Sequence of chain 11.E:
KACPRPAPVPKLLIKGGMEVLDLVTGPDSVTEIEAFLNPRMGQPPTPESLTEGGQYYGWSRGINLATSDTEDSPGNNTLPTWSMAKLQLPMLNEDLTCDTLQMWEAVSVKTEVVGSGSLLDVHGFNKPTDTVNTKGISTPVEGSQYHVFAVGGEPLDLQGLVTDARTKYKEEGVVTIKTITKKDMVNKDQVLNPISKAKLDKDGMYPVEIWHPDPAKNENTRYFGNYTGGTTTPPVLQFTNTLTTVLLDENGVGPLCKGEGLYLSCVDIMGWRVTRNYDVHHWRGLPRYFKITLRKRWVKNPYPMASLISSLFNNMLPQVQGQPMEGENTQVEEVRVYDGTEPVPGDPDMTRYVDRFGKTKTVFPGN

Sequence of chain 11.A:
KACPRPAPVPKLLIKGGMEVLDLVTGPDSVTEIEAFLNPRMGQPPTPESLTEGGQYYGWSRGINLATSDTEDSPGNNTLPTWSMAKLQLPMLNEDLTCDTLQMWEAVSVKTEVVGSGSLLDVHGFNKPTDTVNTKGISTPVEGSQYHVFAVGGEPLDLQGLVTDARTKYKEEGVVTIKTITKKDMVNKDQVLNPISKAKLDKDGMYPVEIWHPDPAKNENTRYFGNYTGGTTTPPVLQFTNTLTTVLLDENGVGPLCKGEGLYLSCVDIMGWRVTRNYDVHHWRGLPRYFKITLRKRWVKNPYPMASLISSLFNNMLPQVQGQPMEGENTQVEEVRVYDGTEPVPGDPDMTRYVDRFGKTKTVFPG

Binding-site contacts:
Ligand atom C3 contacts residue VAL296 of chain 11.E at 3.5 Å (hydrophobic).
Ligand atom C1 contacts residue ARG77 of chain 11.E at 3.4 Å.
Ligand atom C6 contacts residue ASN93 of chain 11.E at 3.5 Å.
Ligand atom O4 contacts residue TYR72 of chain 11.E at 3.9 Å.
Ligand atom O4 contacts residue ILE79 of chain 11.E at 3.4 Å (h-bond).
Ligand atom C5 contacts residue ASN93 of chain 11.E at 4.3 Å.
Ligand atom N5 contacts residue TYR72 of chain 11.E at 3.2 Å (h-bond).
Ligand atom O1A contacts residue ARG77 of chain 11.E at 3.1 Å (salt-bridge).
Ligand atom O4 contacts residue HIS298 of chain 11.E at 3.1 Å (h-bond).
Ligand atom O10 contacts residue THR291 of chain 11.E at 4.0 Å.
Ligand atom C11 contacts residue ASP85 of chain 11.A at 3.8 Å.
Ligand atom O3 contacts residue GLY78 of chain 11.E at 3.6 Å.
Ligand atom C1 contacts residue TYR72 of chain 11.E at 3.7 Å (hydrophobic).
Ligand atom C3 contacts residue HIS298 of chain 11.E at 3.6 Å.
Ligand atom C4 contacts residue TYR72 of chain 11.E at 3.2 Å (hydrophobic).
Ligand atom O6 contacts residue GLY78 of chain 11.E at 3.8 Å.
Ligand atom O4 contacts residue GLY78 of chain 11.E at 3.1 Å.
Ligand atom C10 contacts residue TYR72 of chain 11.E at 4.2 Å (hydrophobic).
Ligand atom O3 contacts residue VAL296 of chain 11.E at 4.2 Å.
Ligand atom O8 contacts residue TYR72 of chain 11.E at 3.2 Å (h-bond).
Ligand atom C5 contacts residue TYR72 of chain 11.E at 3.5 Å (hydrophobic).
Ligand atom O1B contacts residue TYR72 of chain 11.E at 3.7 Å.
Ligand atom C3 contacts residue GLY78 of chain 11.E at 4.2 Å.
Ligand atom C7 contacts residue TYR72 of chain 11.E at 4.2 Å (hydrophobic).
Ligand atom O1B contacts residue ARG77 of chain 11.E at 2.8 Å (salt-bridge).
Ligand atom C4 contacts residue GLY78 of chain 11.E at 3.4 Å.
Ligand atom C2 contacts residue GLY78 of chain 11.E at 4.2 Å.
Ligand atom O4 contacts residue VAL296 of chain 11.E at 4.2 Å.
Ligand atom O1A contacts residue TYR72 of chain 11.E at 3.4 Å.
Ligand atom C8 contacts residue TYR72 of chain 11.E at 4.2 Å (hydrophobic).
Ligand atom O6 contacts residue THR94 of chain 11.E at 3.7 Å.
Ligand atom O6 contacts residue ASN93 of chain 11.E at 2.8 Å (h-bond).
Ligand atom O4 contacts residue THR291 of chain 11.E at 3.4 Å.
Ligand atom O10 contacts residue ASN293 of chain 11.E at 3.8 Å.
Ligand atom C4 contacts residue ARG77 of chain 11.E at 4.2 Å.
Ligand atom C3 contacts residue GLY78 of chain 11.E at 4.1 Å.
Ligand atom O6 contacts residue ARG77 of chain 11.E at 4.0 Å.
Ligand atom C4 contacts residue HIS298 of chain 11.E at 3.7 Å.
Ligand atom C6 contacts residue TYR72 of chain 11.E at 3.5 Å (hydrophobic).
Ligand atom O1A contacts residue GLY78 of chain 11.E at 3.6 Å (h-bond).

This protein binds this small molecule.
Small molecule (SMILES): CC(=O)N[C@H]1[C@H]([C@H](O)[C@H](O)CO)O[C@@](O[C@H]2[C@@H](O)[C@@H](CO)O[C@@H](O[C@H]3[C@H](O)[C@@H](O)[C@H](O)O[C@@H]3CO)[C@@H]2O)(C(=O)O)C[C@@H]1O